Binding-site contacts:
Ligand atom C3 contacts residue ASN66 of chain 1.A at 3.7 Å.
Ligand atom N2 contacts residue ASN66 of chain 1.A at 3.2 Å (h-bond).
Ligand atom C7 contacts residue ASN66 of chain 1.A at 3.7 Å.
Ligand atom O5 contacts residue ASN66 of chain 1.A at 2.4 Å (h-bond).
Ligand atom C4 contacts residue ASN66 of chain 1.A at 4.2 Å.
Ligand atom C8 contacts residue ASN66 of chain 1.A at 4.3 Å.
Ligand atom O7 contacts residue ASN66 of chain 1.A at 3.8 Å.
Ligand atom C1 contacts residue ASN66 of chain 1.A at 1.4 Å.
Ligand atom C5 contacts residue ASN66 of chain 1.A at 3.7 Å.
Ligand atom C2 contacts residue ASN66 of chain 1.A at 2.5 Å.
Ligand atom O3 contacts residue ASN66 of chain 1.A at 4.1 Å.

Sequence of chain 1.A:
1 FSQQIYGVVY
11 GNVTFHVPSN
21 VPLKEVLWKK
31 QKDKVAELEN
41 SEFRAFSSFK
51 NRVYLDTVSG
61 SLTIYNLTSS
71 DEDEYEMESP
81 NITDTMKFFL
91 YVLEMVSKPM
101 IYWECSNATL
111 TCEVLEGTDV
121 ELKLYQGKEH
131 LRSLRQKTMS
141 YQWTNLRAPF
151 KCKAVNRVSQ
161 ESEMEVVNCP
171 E

The protein below binds the small molecule below.
Small molecule (SMILES): CC(=O)N[C@@H]1[C@@H](O)[C@H](O)[C@@H](CO)O[C@H]1O